Sequence of chain 1.A:
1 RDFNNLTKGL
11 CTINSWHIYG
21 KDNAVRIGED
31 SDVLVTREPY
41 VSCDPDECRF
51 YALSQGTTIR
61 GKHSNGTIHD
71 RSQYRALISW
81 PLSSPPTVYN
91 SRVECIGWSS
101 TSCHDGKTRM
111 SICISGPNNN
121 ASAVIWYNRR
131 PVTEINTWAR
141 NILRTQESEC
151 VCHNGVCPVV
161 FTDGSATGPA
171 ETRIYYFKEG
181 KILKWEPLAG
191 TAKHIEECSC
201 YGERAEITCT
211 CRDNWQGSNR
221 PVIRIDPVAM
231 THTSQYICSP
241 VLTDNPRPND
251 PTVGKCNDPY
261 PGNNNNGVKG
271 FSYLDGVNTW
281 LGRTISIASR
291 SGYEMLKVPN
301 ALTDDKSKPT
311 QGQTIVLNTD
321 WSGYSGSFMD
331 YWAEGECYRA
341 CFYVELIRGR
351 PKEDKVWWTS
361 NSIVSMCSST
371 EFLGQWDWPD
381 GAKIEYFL

This small molecule binds to this protein.
Small molecule (SMILES): CC(=O)N[C@@H]1[C@@H](O)[C@H](O)[C@@H](CO)O[C@H]1O

Binding-site contacts:
Ligand atom O4 contacts residue TRP357 of chain 1.A at 4.2 Å.
Ligand atom C2 contacts residue ASN65 of chain 1.A at 2.5 Å.
Ligand atom N2 contacts residue TRP357 of chain 1.A at 3.2 Å (h-bond).
Ligand atom O5 contacts residue ASN65 of chain 1.A at 2.4 Å (h-bond).
Ligand atom C7 contacts residue TRP357 of chain 1.A at 3.7 Å (hydrophobic).
Ligand atom C7 contacts residue ASN65 of chain 1.A at 3.5 Å.
Ligand atom O7 contacts residue ASN65 of chain 1.A at 3.7 Å.
Ligand atom C5 contacts residue TRP357 of chain 1.A at 4.1 Å (hydrophobic).
Ligand atom C1 contacts residue TRP357 of chain 1.A at 4.0 Å (hydrophobic).
Ligand atom C4 contacts residue ASN65 of chain 1.A at 4.3 Å.
Ligand atom C2 contacts residue TRP357 of chain 1.A at 4.2 Å (hydrophobic).
Ligand atom C5 contacts residue ASN65 of chain 1.A at 3.7 Å.
Ligand atom O5 contacts residue TRP357 of chain 1.A at 4.4 Å.
Ligand atom N2 contacts residue ASN65 of chain 1.A at 2.9 Å (h-bond).
Ligand atom C8 contacts residue TRP357 of chain 1.A at 3.1 Å (hydrophobic).
Ligand atom C3 contacts residue ASN65 of chain 1.A at 3.9 Å.
Ligand atom C1 contacts residue ASN65 of chain 1.A at 1.4 Å.
Ligand atom C3 contacts residue TRP357 of chain 1.A at 4.1 Å (hydrophobic).